Sequence of chain 1.A:
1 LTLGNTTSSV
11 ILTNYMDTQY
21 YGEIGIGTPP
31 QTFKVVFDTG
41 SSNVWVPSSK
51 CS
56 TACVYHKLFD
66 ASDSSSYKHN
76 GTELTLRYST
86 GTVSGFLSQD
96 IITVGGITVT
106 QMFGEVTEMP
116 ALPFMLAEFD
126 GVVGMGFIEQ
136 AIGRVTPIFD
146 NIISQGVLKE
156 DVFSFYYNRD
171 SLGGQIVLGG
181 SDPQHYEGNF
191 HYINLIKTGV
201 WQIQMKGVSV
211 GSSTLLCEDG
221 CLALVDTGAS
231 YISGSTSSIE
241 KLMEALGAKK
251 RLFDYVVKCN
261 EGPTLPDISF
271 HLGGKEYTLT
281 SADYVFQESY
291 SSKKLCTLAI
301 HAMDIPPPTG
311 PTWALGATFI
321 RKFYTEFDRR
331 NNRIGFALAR

The protein below binds the small molecule below.
Small molecule (SMILES): CC(=O)N[C@@H]1[C@@H](O)[C@H](O)[C@@H](CO)O[C@H]1O

Binding-site contacts:
Ligand atom C1 contacts residue MET107 of chain 1.A at 4.5 Å (hydrophobic).
Ligand atom N2 contacts residue THR77 of chain 1.A at 3.7 Å.
Ligand atom C3 contacts residue ASN75 of chain 1.A at 3.8 Å.
Ligand atom C6 contacts residue MET107 of chain 1.A at 4.4 Å (hydrophobic).
Ligand atom C5 contacts residue ASN75 of chain 1.A at 3.6 Å.
Ligand atom C1 contacts residue THR77 of chain 1.A at 3.8 Å.
Ligand atom C1 contacts residue ASN75 of chain 1.A at 1.4 Å.
Ligand atom C7 contacts residue ASN75 of chain 1.A at 3.4 Å.
Ligand atom O7 contacts residue HIS74 of chain 1.A at 4.4 Å.
Ligand atom C2 contacts residue THR77 of chain 1.A at 4.3 Å.
Ligand atom C2 contacts residue ASN75 of chain 1.A at 2.5 Å.
Ligand atom O5 contacts residue ASN75 of chain 1.A at 2.3 Å (h-bond).
Ligand atom N2 contacts residue ASN75 of chain 1.A at 2.9 Å (h-bond).
Ligand atom O5 contacts residue MET107 of chain 1.A at 3.6 Å.
Ligand atom O7 contacts residue ASN75 of chain 1.A at 3.4 Å (h-bond).
Ligand atom C8 contacts residue ASN75 of chain 1.A at 3.3 Å.
Ligand atom C4 contacts residue ASN75 of chain 1.A at 4.2 Å.
Ligand atom O6 contacts residue MET107 of chain 1.A at 4.2 Å.